Binding-site contacts:
Ligand atom C5 contacts residue ASN603 of chain 1.A at 3.7 Å.
Ligand atom C4 contacts residue ASN603 of chain 1.A at 4.3 Å.
Ligand atom C1 contacts residue ASN603 of chain 1.A at 1.4 Å.
Ligand atom O5 contacts residue ASN603 of chain 1.A at 2.5 Å (h-bond).
Ligand atom N2 contacts residue ASN603 of chain 1.A at 2.9 Å (h-bond).
Ligand atom C7 contacts residue ASN603 of chain 1.A at 3.8 Å.
Ligand atom O7 contacts residue THR602 of chain 1.A at 4.5 Å.
Ligand atom C3 contacts residue ASN603 of chain 1.A at 3.8 Å.
Ligand atom C2 contacts residue ASN603 of chain 1.A at 2.5 Å.
Ligand atom O7 contacts residue ASN603 of chain 1.A at 4.3 Å.

A protein and the small-molecule ligand that binds it are described below.
Small molecule (SMILES): CC(=O)N[C@@H]1[C@@H](O)[C@H](O)[C@@H](CO)O[C@H]1O

Sequence of chain 1.A:
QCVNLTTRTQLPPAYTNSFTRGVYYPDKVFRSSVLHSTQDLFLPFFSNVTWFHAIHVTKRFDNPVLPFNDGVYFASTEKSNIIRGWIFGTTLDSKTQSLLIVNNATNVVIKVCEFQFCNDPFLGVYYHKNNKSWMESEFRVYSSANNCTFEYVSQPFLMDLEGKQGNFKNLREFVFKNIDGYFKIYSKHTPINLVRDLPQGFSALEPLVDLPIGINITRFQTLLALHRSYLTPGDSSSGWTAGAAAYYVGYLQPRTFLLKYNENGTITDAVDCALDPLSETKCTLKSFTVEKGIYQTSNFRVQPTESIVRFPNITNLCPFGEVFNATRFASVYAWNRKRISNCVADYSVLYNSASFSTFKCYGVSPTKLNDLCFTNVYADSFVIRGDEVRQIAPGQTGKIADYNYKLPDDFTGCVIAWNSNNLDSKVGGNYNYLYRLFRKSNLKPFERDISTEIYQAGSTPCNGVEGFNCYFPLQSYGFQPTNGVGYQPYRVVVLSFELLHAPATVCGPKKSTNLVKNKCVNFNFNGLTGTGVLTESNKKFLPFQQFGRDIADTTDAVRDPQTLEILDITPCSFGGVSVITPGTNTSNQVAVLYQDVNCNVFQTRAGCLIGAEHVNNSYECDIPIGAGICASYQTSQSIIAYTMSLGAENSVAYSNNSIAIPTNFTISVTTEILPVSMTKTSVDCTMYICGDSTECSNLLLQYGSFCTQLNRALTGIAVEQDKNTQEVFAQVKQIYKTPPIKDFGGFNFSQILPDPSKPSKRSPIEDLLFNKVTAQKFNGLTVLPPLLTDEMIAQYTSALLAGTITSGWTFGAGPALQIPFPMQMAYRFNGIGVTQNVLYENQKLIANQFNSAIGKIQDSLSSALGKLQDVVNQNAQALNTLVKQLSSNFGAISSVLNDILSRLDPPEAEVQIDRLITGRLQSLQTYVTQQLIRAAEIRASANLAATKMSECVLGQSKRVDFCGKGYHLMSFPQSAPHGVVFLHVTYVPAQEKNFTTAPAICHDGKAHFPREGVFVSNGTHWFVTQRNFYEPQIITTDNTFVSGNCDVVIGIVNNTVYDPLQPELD